This protein binds this small molecule.
Small molecule (SMILES): N=c1ccn([C@@H]2O[C@H](CO[P](=O)(O)O[C@H]3[C@@H](O)[C@H](n4cnc5c(N)ncnc54)O[C@@H]3CO[P](=O)(O)O[C@H]3[C@@H](O)[C@H](n4cnc5c(=O)nc(N)[nH]c54)O[C@@H]3CO[P](=O)(O)O[C@H]3[C@@H](O)[C@H](n4ccc(=O)[nH]c4=O)O[C@@H]3CO[P](=O)(O)O[C@H]3[C@@H](O)[C@H](n4ccc(N)nc4=O)O[C@@H]3CO[P](=O)(O)O[C@H]3[C@@H](O)[C@H](n4cnc5c(N)ncnc54)O[C@@H]3CO[P](=O)(O)O[C@H]3[C@@H](O)[C@H](n4ccc(N)nc4=O)O[C@@H]3CO)[C@@H](O)[C@H]2O)c(=O)[nH]1

Binding-site contacts:
Ligand atom N9 contacts residue G7 of chain 1.D at 3.5 Å (h-bond).
Ligand atom N1 contacts residue U2 of chain 1.D at 2.8 Å (h-bond).
Ligand atom N3 contacts residue G5 of chain 1.D at 3.0 Å (h-bond).
Ligand atom N6 contacts residue G1 of chain 1.D at 3.4 Å (h-bond).
Ligand atom C6 contacts residue A4 of chain 1.D at 3.5 Å.
Ligand atom C2 contacts residue A4 of chain 1.D at 3.5 Å.
Ligand atom N3 contacts residue G1 of chain 1.D at 3.0 Å (h-bond).
Ligand atom O2 contacts residue G5 of chain 1.D at 2.9 Å (h-bond).
Ligand atom C4 contacts residue G1 of chain 1.D at 3.5 Å.
Ligand atom C4 contacts residue G7 of chain 1.D at 3.4 Å.
Ligand atom N4 contacts residue G1 of chain 1.D at 2.9 Å (h-bond).
Ligand atom N1 contacts residue G7 of chain 1.D at 3.4 Å.
Ligand atom C4 contacts residue G5 of chain 1.D at 3.6 Å.
Ligand atom C4 contacts residue A4 of chain 1.D at 3.5 Å.
Ligand atom N1 contacts residue C3 of chain 1.D at 3.0 Å (h-bond).
Ligand atom N1 contacts residue U6 of chain 1.D at 2.8 Å (h-bond).
Ligand atom O6 contacts residue C3 of chain 1.D at 2.9 Å (h-bond).
Ligand atom O4 contacts residue A4 of chain 1.D at 2.9 Å (h-bond).
Ligand atom N6 contacts residue U6 of chain 1.D at 3.0 Å (h-bond).
Ligand atom N6 contacts residue U2 of chain 1.D at 2.9 Å (h-bond).
Ligand atom N4 contacts residue G5 of chain 1.D at 2.9 Å (h-bond).
Ligand atom O2 contacts residue G7 of chain 1.D at 2.9 Å (h-bond).
Ligand atom C2 contacts residue U2 of chain 1.D at 3.6 Å.
Ligand atom N3 contacts residue A4 of chain 1.D at 2.8 Å (h-bond).
Ligand atom N3 contacts residue G7 of chain 1.D at 3.4 Å.
Ligand atom O2' contacts residue EDO1 of chain 1.J at 3.0 Å (h-bond).
Ligand atom C2 contacts residue U6 of chain 1.D at 3.5 Å.
Ligand atom N4 contacts residue G7 of chain 1.D at 2.9 Å (h-bond).
Ligand atom O2 contacts residue EDO1 of chain 1.J at 2.8 Å (h-bond).
Ligand atom N3 contacts residue G7 of chain 1.D at 3.0 Å (h-bond).
Ligand atom C2 contacts residue G7 of chain 1.D at 3.4 Å.
Ligand atom N6 contacts residue G7 of chain 1.D at 3.5 Å (h-bond).
Ligand atom O4' contacts residue EDO1 of chain 1.J at 3.5 Å.
Ligand atom O2 contacts residue G1 of chain 1.D at 2.9 Å (h-bond).
Ligand atom C6 contacts residue G7 of chain 1.D at 3.4 Å.
Ligand atom C5 contacts residue G7 of chain 1.D at 3.5 Å.
Ligand atom C2 contacts residue G7 of chain 1.D at 3.4 Å.
Ligand atom O2 contacts residue G5 of chain 1.D at 3.6 Å (h-bond).
Ligand atom N2 contacts residue C3 of chain 1.D at 2.9 Å (h-bond).
Ligand atom C2 contacts residue G1 of chain 1.D at 3.5 Å.

Sequence of chain 1.A:
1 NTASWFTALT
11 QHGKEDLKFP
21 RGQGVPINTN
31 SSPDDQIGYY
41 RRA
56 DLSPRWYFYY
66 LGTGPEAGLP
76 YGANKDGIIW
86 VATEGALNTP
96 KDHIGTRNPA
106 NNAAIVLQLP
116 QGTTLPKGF